Binding-site contacts:
Ligand atom N1 contacts residue GLY639 of chain 8.A at 3.1 Å (h-bond).
Ligand atom C5 contacts residue PRO631 of chain 8.A at 4.2 Å (hydrophobic).
Ligand atom N7 contacts residue ASN609 of chain 8.A at 3.8 Å.
Ligand atom C1' contacts residue PRO631 of chain 8.A at 4.3 Å (hydrophobic).
Ligand atom N3 contacts residue GLY639 of chain 8.A at 4.3 Å.
Ligand atom N9 contacts residue PRO421 of chain 8.A at 4.4 Å.
Ligand atom C2 contacts residue VAL420 of chain 8.A at 4.3 Å (hydrophobic).
Ligand atom C6 contacts residue GLY639 of chain 8.A at 3.8 Å.
Ligand atom O1P contacts residue LYS641 of chain 56.A at 4.0 Å.
Ligand atom N7 contacts residue PRO421 of chain 8.A at 4.2 Å.
Ligand atom N6 contacts residue SER632 of chain 8.A at 3.3 Å (h-bond).
Ligand atom C4 contacts residue PRO631 of chain 8.A at 4.0 Å (hydrophobic).
Ligand atom N6 contacts residue GLY637 of chain 8.A at 3.7 Å.
Ligand atom N7 contacts residue SER632 of chain 8.A at 4.1 Å.
Ligand atom N6 contacts residue GLY639 of chain 8.A at 3.6 Å (h-bond).
Ligand atom C2 contacts residue PRO421 of chain 8.A at 4.5 Å (hydrophobic).
Ligand atom N6 contacts residue PHE638 of chain 8.A at 3.9 Å.
Ligand atom C2 contacts residue GLY639 of chain 8.A at 3.1 Å.
Ligand atom N1 contacts residue PRO631 of chain 8.A at 3.5 Å (h-bond).
Ligand atom N3 contacts residue PRO631 of chain 8.A at 3.6 Å.
Ligand atom O2P contacts residue ASP626 of chain 56.A at 4.2 Å.
Ligand atom C6 contacts residue SER632 of chain 8.A at 3.9 Å.
Ligand atom N7 contacts residue HIS630 of chain 8.A at 4.1 Å.
Ligand atom N1 contacts residue PRO421 of chain 8.A at 4.3 Å.
Ligand atom C5 contacts residue PRO421 of chain 8.A at 4.1 Å (hydrophobic).
Ligand atom C1' contacts residue HIS630 of chain 8.A at 4.0 Å.
Ligand atom C6 contacts residue VAL420 of chain 8.A at 4.0 Å (hydrophobic).
Ligand atom C4 contacts residue PRO421 of chain 8.A at 4.3 Å (hydrophobic).
Ligand atom C6 contacts residue PRO421 of chain 8.A at 4.1 Å (hydrophobic).
Ligand atom N1 contacts residue PHE638 of chain 8.A at 4.3 Å.
Ligand atom N1 contacts residue VAL420 of chain 8.A at 3.7 Å.
Ligand atom C2' contacts residue HIS630 of chain 8.A at 3.2 Å.
Ligand atom C8 contacts residue HIS630 of chain 8.A at 3.3 Å.
Ligand atom C2 contacts residue PRO631 of chain 8.A at 3.3 Å (hydrophobic).
Ligand atom N6 contacts residue VAL420 of chain 8.A at 4.0 Å.
Ligand atom C3' contacts residue HIS630 of chain 8.A at 4.4 Å.
Ligand atom C5 contacts residue SER632 of chain 8.A at 4.1 Å.
Ligand atom N9 contacts residue HIS630 of chain 8.A at 4.2 Å.
Ligand atom C8 contacts residue PRO421 of chain 8.A at 4.3 Å (hydrophobic).
Ligand atom C6 contacts residue PRO631 of chain 8.A at 3.9 Å (hydrophobic).

Sequence of chain 8.A:
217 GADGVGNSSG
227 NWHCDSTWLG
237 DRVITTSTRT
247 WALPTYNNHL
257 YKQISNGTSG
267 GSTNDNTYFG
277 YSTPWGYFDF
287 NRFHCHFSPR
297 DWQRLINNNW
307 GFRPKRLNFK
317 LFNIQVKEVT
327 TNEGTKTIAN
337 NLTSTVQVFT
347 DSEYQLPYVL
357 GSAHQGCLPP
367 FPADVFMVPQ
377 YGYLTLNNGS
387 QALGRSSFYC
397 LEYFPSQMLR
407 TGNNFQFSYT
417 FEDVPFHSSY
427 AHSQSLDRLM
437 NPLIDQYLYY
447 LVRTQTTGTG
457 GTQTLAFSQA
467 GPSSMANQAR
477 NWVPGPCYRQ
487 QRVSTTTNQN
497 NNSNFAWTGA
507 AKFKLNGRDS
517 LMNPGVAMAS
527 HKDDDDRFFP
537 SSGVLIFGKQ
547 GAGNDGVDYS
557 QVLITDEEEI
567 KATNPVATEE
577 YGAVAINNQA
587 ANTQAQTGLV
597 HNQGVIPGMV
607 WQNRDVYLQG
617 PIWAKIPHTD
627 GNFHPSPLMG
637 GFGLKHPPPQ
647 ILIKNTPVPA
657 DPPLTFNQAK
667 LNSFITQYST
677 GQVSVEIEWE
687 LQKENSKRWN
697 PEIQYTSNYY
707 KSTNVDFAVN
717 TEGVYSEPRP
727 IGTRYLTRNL

A protein and the small-molecule ligand that binds it are described below.
Small molecule (SMILES): Nc1ncnc2c1ncn2[C@H]1C[C@H](O)[C@@H](COP(=O)(O)O)O1

Sequence of chain 56.A:
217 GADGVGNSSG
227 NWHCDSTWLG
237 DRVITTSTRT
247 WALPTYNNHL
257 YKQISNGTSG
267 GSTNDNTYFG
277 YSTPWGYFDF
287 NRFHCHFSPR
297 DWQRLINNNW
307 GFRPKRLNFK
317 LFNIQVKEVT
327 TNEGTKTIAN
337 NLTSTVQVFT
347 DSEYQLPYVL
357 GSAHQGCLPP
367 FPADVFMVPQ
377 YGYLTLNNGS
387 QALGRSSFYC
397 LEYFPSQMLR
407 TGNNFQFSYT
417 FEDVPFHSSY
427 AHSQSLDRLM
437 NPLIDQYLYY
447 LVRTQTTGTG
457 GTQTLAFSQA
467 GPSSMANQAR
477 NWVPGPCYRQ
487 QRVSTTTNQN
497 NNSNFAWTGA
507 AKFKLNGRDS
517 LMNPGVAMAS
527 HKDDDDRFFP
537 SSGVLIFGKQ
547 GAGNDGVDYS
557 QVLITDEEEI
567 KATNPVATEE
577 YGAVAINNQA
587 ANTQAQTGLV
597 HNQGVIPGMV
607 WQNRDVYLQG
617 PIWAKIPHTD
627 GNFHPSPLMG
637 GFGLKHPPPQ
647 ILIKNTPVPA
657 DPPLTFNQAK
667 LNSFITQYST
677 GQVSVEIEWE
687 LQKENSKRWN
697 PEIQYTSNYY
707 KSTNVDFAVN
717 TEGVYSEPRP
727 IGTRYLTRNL